Binding-site contacts:
Ligand atom C8 contacts residue HIS100 of chain 1.A at 3.8 Å.
Ligand atom C3 contacts residue ILE192 of chain 1.A at 3.5 Å (hydrophobic).
Ligand atom C8 contacts residue TRP36 of chain 1.A at 3.6 Å (hydrophobic).
Ligand atom O12 contacts residue HIS251 of chain 1.A at 3.0 Å (h-bond).
Ligand atom C4 contacts residue HIS102 of chain 1.A at 3.9 Å.
Ligand atom C10 contacts residue HIS102 of chain 1.A at 3.5 Å.
Ligand atom C8 contacts residue TRP160 of chain 1.A at 3.9 Å (hydrophobic).
Ligand atom C1 contacts residue TRP160 of chain 1.A at 4.1 Å (hydrophobic).
Ligand atom C11 contacts residue HIS100 of chain 1.A at 3.7 Å.
Ligand atom C11 contacts residue TRP36 of chain 1.A at 3.3 Å (hydrophobic).
Ligand atom C2 contacts residue SER188 of chain 1.A at 3.4 Å.
Ligand atom C3 contacts residue LEU143 of chain 1.A at 3.9 Å (hydrophobic).
Ligand atom C1 contacts residue SER188 of chain 1.A at 4.0 Å.
Ligand atom C2 contacts residue TRP185 of chain 1.A at 3.5 Å (hydrophobic).
Ligand atom O13 contacts residue SER101 of chain 1.A at 3.1 Å (h-bond).
Ligand atom O12 contacts residue TRP160 of chain 1.A at 3.6 Å.
Ligand atom C10 contacts residue TRP160 of chain 1.A at 3.9 Å (hydrophobic).
Ligand atom C2 contacts residue LEU143 of chain 1.A at 3.9 Å (hydrophobic).
Ligand atom C1 contacts residue TRP185 of chain 1.A at 3.4 Å (hydrophobic).
Ligand atom C1 contacts residue TRP36 of chain 1.A at 3.5 Å (hydrophobic).
Ligand atom C11 contacts residue HIS38 of chain 1.A at 3.4 Å.
Ligand atom C5 contacts residue HIS102 of chain 1.A at 4.1 Å.
Ligand atom C6 contacts residue TRP36 of chain 1.A at 3.6 Å (hydrophobic).
Ligand atom C3 contacts residue LEU156 of chain 1.A at 3.9 Å (hydrophobic).
Ligand atom C10 contacts residue HIS251 of chain 1.A at 3.8 Å.
Ligand atom C5 contacts residue TRP160 of chain 1.A at 3.6 Å (hydrophobic).
Ligand atom C4 contacts residue TRP160 of chain 1.A at 3.8 Å (hydrophobic).
Ligand atom O21 contacts residue PHE252 of chain 1.A at 4.1 Å.
Ligand atom O12 contacts residue SER101 of chain 1.A at 2.8 Å (h-bond).
Ligand atom O13 contacts residue HIS102 of chain 1.A at 3.3 Å (h-bond).
Ligand atom C6 contacts residue TRP160 of chain 1.A at 3.8 Å (hydrophobic).
Ligand atom C10 contacts residue SER101 of chain 1.A at 3.3 Å.
Ligand atom C4 contacts residue ILE192 of chain 1.A at 3.6 Å (hydrophobic).
Ligand atom O21 contacts residue HIS251 of chain 1.A at 3.6 Å (h-bond).
Ligand atom O21 contacts residue TRP160 of chain 1.A at 3.6 Å.
Ligand atom O12 contacts residue HIS102 of chain 1.A at 3.4 Å.
Ligand atom N7 contacts residue TRP160 of chain 1.A at 4.0 Å.
Ligand atom N7 contacts residue TRP36 of chain 1.A at 2.8 Å (h-bond).
Ligand atom O21 contacts residue HIS100 of chain 1.A at 3.0 Å (h-bond).
Ligand atom C2 contacts residue ILE192 of chain 1.A at 4.1 Å (hydrophobic).

Sequence of chain 1.A:
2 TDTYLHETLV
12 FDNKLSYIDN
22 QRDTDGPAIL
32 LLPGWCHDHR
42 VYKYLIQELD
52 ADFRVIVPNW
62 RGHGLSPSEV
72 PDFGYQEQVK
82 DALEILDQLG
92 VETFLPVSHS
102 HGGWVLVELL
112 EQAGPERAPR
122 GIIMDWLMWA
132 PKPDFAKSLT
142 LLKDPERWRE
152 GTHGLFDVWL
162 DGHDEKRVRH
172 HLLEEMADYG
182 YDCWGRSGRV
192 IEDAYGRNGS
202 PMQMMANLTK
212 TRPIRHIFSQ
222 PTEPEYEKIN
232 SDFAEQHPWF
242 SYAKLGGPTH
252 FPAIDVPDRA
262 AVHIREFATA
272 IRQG

The protein below binds the small molecule below.
Small molecule (SMILES): CC(=O)Nc1ccccc1C(=O)O